Binding-site contacts:
Ligand atom O4 contacts residue ARG167 of chain 1.A at 4.0 Å.
Ligand atom C8 contacts residue LEU170 of chain 1.A at 3.6 Å (hydrophobic).
Ligand atom C1 contacts residue ARG167 of chain 1.A at 4.3 Å.
Ligand atom C4 contacts residue ASN56 of chain 1.A at 4.3 Å.
Ligand atom C7 contacts residue ARG167 of chain 1.A at 3.6 Å.
Ligand atom C7 contacts residue LEU170 of chain 1.A at 4.3 Å (hydrophobic).
Ligand atom O5 contacts residue ARG167 of chain 1.A at 4.0 Å.
Ligand atom C8 contacts residue ASN56 of chain 1.A at 3.7 Å.
Ligand atom C1 contacts residue ASN56 of chain 1.A at 1.4 Å.
Ligand atom C7 contacts residue ASN56 of chain 1.A at 3.5 Å.
Ligand atom C6 contacts residue ARG167 of chain 1.A at 4.1 Å.
Ligand atom C8 contacts residue PHE57 of chain 1.A at 3.6 Å (hydrophobic).
Ligand atom N2 contacts residue LEU170 of chain 1.A at 4.2 Å.
Ligand atom N2 contacts residue ASN56 of chain 1.A at 2.9 Å (h-bond).
Ligand atom C8 contacts residue GLU61 of chain 1.A at 3.8 Å.
Ligand atom O5 contacts residue GLY171 of chain 1.A at 4.3 Å.
Ligand atom C4 contacts residue ARG167 of chain 1.A at 4.3 Å.
Ligand atom C8 contacts residue ILE109 of chain 1.A at 4.5 Å (hydrophobic).
Ligand atom C5 contacts residue ARG167 of chain 1.A at 4.0 Å.
Ligand atom C7 contacts residue PHE57 of chain 1.A at 3.8 Å (hydrophobic).
Ligand atom O7 contacts residue ASN56 of chain 1.A at 3.7 Å.
Ligand atom O5 contacts residue ARG167 of chain 1.A at 3.5 Å.
Ligand atom O7 contacts residue PHE57 of chain 1.A at 3.2 Å.
Ligand atom C8 contacts residue ARG167 of chain 1.A at 3.6 Å.
Ligand atom C6 contacts residue LEU170 of chain 1.A at 4.0 Å (hydrophobic).
Ligand atom C5 contacts residue ASN56 of chain 1.A at 3.7 Å.
Ligand atom C3 contacts residue ARG167 of chain 1.A at 4.1 Å.
Ligand atom C5 contacts residue ARG167 of chain 1.A at 4.4 Å.
Ligand atom O5 contacts residue ASN56 of chain 1.A at 2.4 Å (h-bond).
Ligand atom C2 contacts residue ASN56 of chain 1.A at 2.5 Å.
Ligand atom C6 contacts residue ASN174 of chain 1.A at 3.8 Å.
Ligand atom C6 contacts residue LEU170 of chain 1.A at 3.7 Å (hydrophobic).
Ligand atom C8 contacts residue PRO166 of chain 1.A at 4.2 Å (hydrophobic).
Ligand atom C3 contacts residue ASN56 of chain 1.A at 3.8 Å.
Ligand atom O7 contacts residue ARG167 of chain 1.A at 2.9 Å (salt-bridge).
Ligand atom C1 contacts residue ARG167 of chain 1.A at 4.1 Å.

This small molecule binds to this protein.
Small molecule (SMILES): CC(=O)N[C@H]1[C@H](O[C@H]2[C@H](O[C@@H]3O[C@@H](C)[C@@H](O)[C@@H](O)[C@@H]3O)[C@@H](NC(C)=O)CO[C@@H]2CO[C@@H]2O[C@@H](C)[C@@H](O)[C@@H](O)[C@@H]2O)O[C@H](CO)[C@@H](O[C@@H]2O[C@H](CO[C@H]3O[C@H](CO)[C@@H](O)[C@H](O)[C@@H]3O)[C@@H](O)[C@H](O[C@H]3O[C@H](CO)[C@@H](O)[C@H](O)[C@@H]3O)[C@@H]2O)[C@@H]1O

Sequence of chain 1.A:
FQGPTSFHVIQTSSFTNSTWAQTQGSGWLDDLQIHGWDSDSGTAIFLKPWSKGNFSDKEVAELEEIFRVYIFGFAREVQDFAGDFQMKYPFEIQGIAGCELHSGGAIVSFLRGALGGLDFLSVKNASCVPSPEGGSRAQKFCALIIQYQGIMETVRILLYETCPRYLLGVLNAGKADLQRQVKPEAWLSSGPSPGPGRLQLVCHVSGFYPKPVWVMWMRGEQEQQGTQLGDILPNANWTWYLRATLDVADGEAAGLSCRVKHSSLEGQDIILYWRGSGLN